Binding-site contacts:
Ligand atom C3 contacts residue ALA470 of chain 1.G at 4.3 Å (hydrophobic).
Ligand atom C1 contacts residue THR469 of chain 1.G at 2.6 Å.
Ligand atom C4 contacts residue LYS467 of chain 1.G at 4.1 Å.
Ligand atom C4 contacts residue THR469 of chain 1.G at 3.0 Å.
Ligand atom C6 contacts residue THR469 of chain 1.G at 3.8 Å.
Ligand atom O6 contacts residue THR469 of chain 1.G at 2.6 Å (h-bond).
Ligand atom C3 contacts residue THR469 of chain 1.G at 1.8 Å.
Ligand atom O6 contacts residue ALA470 of chain 1.G at 3.6 Å.
Ligand atom O4 contacts residue THR469 of chain 1.G at 4.0 Å.
Ligand atom C5 contacts residue ASN444 of chain 1.G at 4.4 Å.
Ligand atom O1A contacts residue THR469 of chain 1.G at 3.3 Å.
Ligand atom O4 contacts residue LYS467 of chain 1.G at 3.0 Å (salt-bridge).
Ligand atom O8 contacts residue THR469 of chain 1.G at 4.2 Å.
Ligand atom C4 contacts residue ASN444 of chain 1.G at 4.0 Å.
Ligand atom O1B contacts residue THR469 of chain 1.G at 3.1 Å (h-bond).
Ligand atom C2 contacts residue ALA470 of chain 1.G at 3.6 Å (hydrophobic).
Ligand atom C2 contacts residue THR469 of chain 1.G at 1.4 Å.
Ligand atom N5 contacts residue THR469 of chain 1.G at 4.4 Å.
Ligand atom C5 contacts residue THR469 of chain 1.G at 3.9 Å.

The protein below binds the small molecule below.
Small molecule (SMILES): C[C@H](O)[C@H](N)[C@@H]1O[C@](O)(C(=O)O)C[C@H](O)[C@@H]1N

Sequence of chain 1.G:
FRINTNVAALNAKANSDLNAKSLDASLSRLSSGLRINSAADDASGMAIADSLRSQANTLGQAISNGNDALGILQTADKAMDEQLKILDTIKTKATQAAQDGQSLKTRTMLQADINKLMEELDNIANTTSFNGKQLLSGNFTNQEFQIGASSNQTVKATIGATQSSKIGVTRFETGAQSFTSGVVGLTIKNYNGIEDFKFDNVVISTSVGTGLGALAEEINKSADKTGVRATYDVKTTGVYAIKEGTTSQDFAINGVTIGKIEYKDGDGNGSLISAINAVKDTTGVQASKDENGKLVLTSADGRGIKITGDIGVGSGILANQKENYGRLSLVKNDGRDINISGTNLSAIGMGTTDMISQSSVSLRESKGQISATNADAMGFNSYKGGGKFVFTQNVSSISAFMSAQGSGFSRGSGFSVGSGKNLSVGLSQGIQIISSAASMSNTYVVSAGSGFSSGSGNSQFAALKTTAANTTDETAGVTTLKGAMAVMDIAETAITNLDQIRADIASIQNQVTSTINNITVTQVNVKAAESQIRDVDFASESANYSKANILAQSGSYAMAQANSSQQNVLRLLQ